Binding-site contacts:
Ligand atom C7 contacts residue ALA188 of chain 1.A at 4.1 Å (hydrophobic).
Ligand atom O5 contacts residue ASN190 of chain 1.A at 2.3 Å (h-bond).
Ligand atom C8 contacts residue LEU189 of chain 1.A at 3.9 Å (hydrophobic).
Ligand atom O7 contacts residue ASN190 of chain 1.A at 3.4 Å (h-bond).
Ligand atom C1 contacts residue ASN190 of chain 1.A at 1.3 Å.
Ligand atom C5 contacts residue ASN190 of chain 1.A at 3.5 Å.
Ligand atom C3 contacts residue GOL1 of chain 1.L at 4.5 Å.
Ligand atom C7 contacts residue ASN190 of chain 1.A at 3.5 Å.
Ligand atom C3 contacts residue ASN190 of chain 1.A at 3.7 Å.
Ligand atom C7 contacts residue LYS113 of chain 1.A at 3.3 Å.
Ligand atom N2 contacts residue GOL1 of chain 1.L at 3.7 Å.
Ligand atom C7 contacts residue GOL1 of chain 1.L at 4.3 Å.
Ligand atom C8 contacts residue ALA188 of chain 1.A at 3.7 Å (hydrophobic).
Ligand atom N2 contacts residue ALA188 of chain 1.A at 3.9 Å.
Ligand atom C8 contacts residue GOL1 of chain 1.L at 3.6 Å.
Ligand atom C4 contacts residue ASN190 of chain 1.A at 4.2 Å.
Ligand atom N2 contacts residue LYS113 of chain 1.A at 4.3 Å.
Ligand atom C2 contacts residue ASN190 of chain 1.A at 2.4 Å.
Ligand atom C8 contacts residue LYS113 of chain 1.A at 3.8 Å.
Ligand atom O7 contacts residue LYS113 of chain 1.A at 2.3 Å (salt-bridge).
Ligand atom N2 contacts residue ASN190 of chain 1.A at 2.9 Å (h-bond).

The protein below binds the small molecule below.
Small molecule (SMILES): CC(=O)N[C@@H]1[C@@H](O)[C@H](O)[C@@H](CO)O[C@H]1O

Sequence of chain 1.A:
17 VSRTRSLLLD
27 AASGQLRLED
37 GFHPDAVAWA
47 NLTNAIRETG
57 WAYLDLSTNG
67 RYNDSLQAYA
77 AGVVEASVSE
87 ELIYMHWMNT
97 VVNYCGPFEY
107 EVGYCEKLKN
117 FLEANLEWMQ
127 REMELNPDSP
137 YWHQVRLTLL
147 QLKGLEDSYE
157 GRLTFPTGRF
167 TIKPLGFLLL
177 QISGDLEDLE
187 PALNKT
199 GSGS